Binding-site contacts:
Ligand atom C2' contacts residue ALA116 of chain 2.A at 3.3 Å (hydrophobic).
Ligand atom O3 contacts residue HIS86 of chain 2.A at 2.6 Å (h-bond).
Ligand atom O6 contacts residue VAL245 of chain 2.A at 3.5 Å.
Ligand atom N3 contacts residue VAL217 of chain 2.A at 3.6 Å.
Ligand atom O2' contacts residue ALA116 of chain 2.A at 2.5 Å (h-bond).
Ligand atom O5' contacts residue PHE200 of chain 2.A at 3.4 Å.
Ligand atom O4 contacts residue SER220 of chain 2.A at 2.5 Å (h-bond).
Ligand atom C4 contacts residue VAL217 of chain 2.A at 3.8 Å (hydrophobic).
Ligand atom N1 contacts residue GLU201 of chain 2.A at 2.6 Å (salt-bridge).
Ligand atom C8 contacts residue GLY118 of chain 2.A at 3.7 Å.
Ligand atom N7 contacts residue ASN243 of chain 2.A at 3.0 Å (h-bond).
Ligand atom N2 contacts residue MET219 of chain 2.A at 3.5 Å.
Ligand atom N1 contacts residue VAL217 of chain 2.A at 3.8 Å.
Ligand atom C1 contacts residue ALA116 of chain 2.A at 3.8 Å (hydrophobic).
Ligand atom O3 contacts residue SER33 of chain 2.A at 3.2 Å (h-bond).
Ligand atom N7 contacts residue ALA117 of chain 2.A at 3.7 Å.
Ligand atom O6 contacts residue GLY118 of chain 2.A at 3.7 Å.
Ligand atom C5 contacts residue GLY118 of chain 2.A at 3.5 Å.
Ligand atom C8 contacts residue ASN243 of chain 2.A at 3.5 Å.
Ligand atom O4' contacts residue PHE200 of chain 2.A at 3.8 Å.
Ligand atom O2 contacts residue ALA116 of chain 2.A at 3.1 Å (h-bond).
Ligand atom O5' contacts residue HIS257 of chain 2.A at 3.0 Å (h-bond).
Ligand atom C2 contacts residue GLU201 of chain 2.A at 3.5 Å.
Ligand atom O6 contacts residue GLU201 of chain 2.A at 3.6 Å (salt-bridge).
Ligand atom N2 contacts residue GLU201 of chain 2.A at 2.8 Å (salt-bridge).
Ligand atom N2 contacts residue LEU195 of chain 2.A at 3.4 Å.
Ligand atom C8 contacts residue THR242 of chain 2.A at 3.5 Å.
Ligand atom O2 contacts residue ARG84 of chain 2.A at 3.7 Å.
Ligand atom N7 contacts residue GLY118 of chain 2.A at 3.3 Å (h-bond).
Ligand atom O2 contacts residue SER33 of chain 2.A at 3.3 Å (h-bond).
Ligand atom O2 contacts residue ASN115 of chain 2.A at 3.4 Å.
Ligand atom C6 contacts residue GLU201 of chain 2.A at 3.6 Å.
Ligand atom C2 contacts residue VAL217 of chain 2.A at 3.7 Å (hydrophobic).
Ligand atom C8 contacts residue ALA117 of chain 2.A at 3.6 Å (hydrophobic).
Ligand atom C5' contacts residue PHE159 of chain 3.A at 3.6 Å (hydrophobic).
Ligand atom O5' contacts residue PHE159 of chain 3.A at 3.8 Å.
Ligand atom P contacts residue SER33 of chain 2.A at 3.6 Å.
Ligand atom C8 contacts residue VAL260 of chain 2.A at 3.6 Å (hydrophobic).
Ligand atom C1 contacts residue SER33 of chain 2.A at 3.4 Å.
Ligand atom C1' contacts residue ALA116 of chain 2.A at 3.6 Å (hydrophobic).

Sequence of chain 2.A:
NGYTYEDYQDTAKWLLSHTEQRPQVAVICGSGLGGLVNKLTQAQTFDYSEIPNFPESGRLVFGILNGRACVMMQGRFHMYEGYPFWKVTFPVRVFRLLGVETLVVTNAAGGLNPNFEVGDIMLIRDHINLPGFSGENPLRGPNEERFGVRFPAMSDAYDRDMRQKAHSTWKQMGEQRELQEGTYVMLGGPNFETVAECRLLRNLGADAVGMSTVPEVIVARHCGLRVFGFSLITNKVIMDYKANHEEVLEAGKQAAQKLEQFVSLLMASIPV

Sequence of chain 3.A:
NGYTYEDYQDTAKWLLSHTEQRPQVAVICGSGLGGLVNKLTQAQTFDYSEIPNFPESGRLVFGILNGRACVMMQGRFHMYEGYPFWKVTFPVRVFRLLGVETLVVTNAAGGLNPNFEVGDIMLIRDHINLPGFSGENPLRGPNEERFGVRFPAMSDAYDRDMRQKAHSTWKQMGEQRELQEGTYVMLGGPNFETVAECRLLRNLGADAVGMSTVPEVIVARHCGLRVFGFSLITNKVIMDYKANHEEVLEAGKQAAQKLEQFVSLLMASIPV

This small molecule binds to this protein.
Small molecule (SMILES): Nc1nc2c(ncn2[C@@H]2O[C@H](CO)[C@H]3O[C@H](P(=O)(O)O)O[C@H]32)c(=O)[nH]1